Sequence of chain 1.C:
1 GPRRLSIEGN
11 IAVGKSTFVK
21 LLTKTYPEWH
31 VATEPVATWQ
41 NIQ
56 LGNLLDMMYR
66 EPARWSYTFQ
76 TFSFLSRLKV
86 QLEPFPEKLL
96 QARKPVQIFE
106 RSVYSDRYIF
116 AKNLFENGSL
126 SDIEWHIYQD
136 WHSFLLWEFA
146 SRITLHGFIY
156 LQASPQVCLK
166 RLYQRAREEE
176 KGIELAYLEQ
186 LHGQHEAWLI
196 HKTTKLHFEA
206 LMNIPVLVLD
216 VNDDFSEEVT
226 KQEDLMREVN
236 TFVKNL

Binding-site contacts:
Ligand atom O3A contacts residue ARG106 of chain 1.C at 3.2 Å (salt-bridge).
Ligand atom O1A contacts residue VAL36 of chain 1.C at 3.2 Å.
Ligand atom N3 contacts residue PHE74 of chain 1.C at 3.5 Å.
Ligand atom O1G contacts residue SER16 of chain 1.C at 2.9 Å (h-bond).
Ligand atom PG contacts residue SER16 of chain 1.C at 3.2 Å.
Ligand atom O2G contacts residue ARG172 of chain 1.C at 3.2 Å (salt-bridge).
Ligand atom N1 contacts residue PHE115 of chain 1.C at 3.3 Å.
Ligand atom O5' contacts residue VAL36 of chain 1.C at 3.3 Å.
Ligand atom N1 contacts residue GLN75 of chain 1.C at 3.1 Å (h-bond).
Ligand atom O1B contacts residue ALA12 of chain 1.C at 2.6 Å (h-bond).
Ligand atom C3' contacts residue GLU175 of chain 1.C at 3.4 Å.
Ligand atom PB contacts residue ARG106 of chain 1.C at 3.4 Å.
Ligand atom O3G contacts residue SER16 of chain 1.C at 3.2 Å (h-bond).
Ligand atom O2B contacts residue ARG106 of chain 1.C at 2.7 Å (salt-bridge).
Ligand atom O1G contacts residue LYS15 of chain 1.C at 3.4 Å (salt-bridge).
Ligand atom O1A contacts residue LYS15 of chain 1.C at 3.0 Å (salt-bridge).
Ligand atom C2' contacts residue TYR64 of chain 1.C at 3.3 Å (hydrophobic).
Ligand atom C6 contacts residue GLN75 of chain 1.C at 3.4 Å.
Ligand atom O2B contacts residue LYS15 of chain 1.C at 3.2 Å.
Ligand atom O1B contacts residue ILE11 of chain 1.C at 3.1 Å.
Ligand atom O2A contacts residue ARG172 of chain 1.C at 2.7 Å (salt-bridge).
Ligand atom O3B contacts residue ARG170 of chain 1.C at 3.1 Å (salt-bridge).
Ligand atom O1B contacts residue ARG170 of chain 1.C at 3.2 Å (salt-bridge).
Ligand atom PA contacts residue VAL36 of chain 1.C at 3.4 Å.
Ligand atom N6 contacts residue ARG82 of chain 1.C at 2.8 Å (salt-bridge).
Ligand atom O3G contacts residue LYS15 of chain 1.C at 2.5 Å (salt-bridge).
Ligand atom O3' contacts residue GLU175 of chain 1.C at 2.8 Å (salt-bridge).
Ligand atom N6 contacts residue GLN75 of chain 1.C at 2.8 Å (h-bond).
Ligand atom N1 contacts residue PHE74 of chain 1.C at 3.5 Å.
Ligand atom O3' contacts residue TYR64 of chain 1.C at 2.4 Å (h-bond).
Ligand atom N6 contacts residue PHE115 of chain 1.C at 3.3 Å.
Ligand atom C5 contacts residue PHE115 of chain 1.C at 3.5 Å (hydrophobic).
Ligand atom C2 contacts residue PHE74 of chain 1.C at 3.4 Å (hydrophobic).
Ligand atom C4 contacts residue PHE115 of chain 1.C at 3.5 Å (hydrophobic).
Ligand atom C6 contacts residue PHE115 of chain 1.C at 3.1 Å (hydrophobic).
Ligand atom O2G contacts residue SER16 of chain 1.C at 2.8 Å (h-bond).
Ligand atom C3' contacts residue TYR64 of chain 1.C at 3.3 Å (hydrophobic).
Ligand atom O2A contacts residue VAL36 of chain 1.C at 3.1 Å.
Ligand atom N7 contacts residue ARG82 of chain 1.C at 2.9 Å (salt-bridge).
Ligand atom O3B contacts residue ARG172 of chain 1.C at 3.5 Å (salt-bridge).

A small-molecule ligand and the protein it binds are described below.
Small molecule (SMILES): Nc1ncnc2c1ncn2[C@H]1C[C@H](O)[C@@H](CO[P](=O)(O)O[P](=O)(O)OP(=O)(O)O)O1